The protein below binds the small molecule below.
Small molecule (SMILES): O=C(CN1Cc2ccc(Cl)cc2[C@H](C(=O)Nc2cncc3ccccc23)C1)Nc1cccc(N2CCOCC2)c1

Binding-site contacts:
Ligand atom C20 contacts residue MET49 of chain 1.B at 3.6 Å (hydrophobic).
Ligand atom C16 contacts residue MET49 of chain 1.B at 3.6 Å (hydrophobic).
Ligand atom CL contacts residue HIS164 of chain 1.B at 3.9 Å.
Ligand atom N2 contacts residue HIS163 of chain 1.B at 2.8 Å (h-bond).
Ligand atom N2 contacts residue GLU166 of chain 1.B at 3.8 Å.
Ligand atom C9 contacts residue LEU141 of chain 1.B at 3.8 Å (hydrophobic).
Ligand atom C19 contacts residue HIS41 of chain 1.B at 3.9 Å.
Ligand atom C7 contacts residue LEU141 of chain 1.B at 3.8 Å (hydrophobic).
Ligand atom CL contacts residue HIS41 of chain 1.B at 3.7 Å.
Ligand atom CL contacts residue MET165 of chain 1.B at 3.8 Å.
Ligand atom C30 contacts residue GLU166 of chain 1.B at 3.7 Å.
Ligand atom C8 contacts residue LEU141 of chain 1.B at 3.9 Å (hydrophobic).
Ligand atom C20 contacts residue MET165 of chain 1.B at 3.7 Å (hydrophobic).
Ligand atom C7 contacts residue GLU166 of chain 1.B at 3.5 Å.
Ligand atom C10 contacts residue ASN142 of chain 1.B at 4.0 Å.
Ligand atom O1 contacts residue GLU166 of chain 1.B at 3.1 Å (salt-bridge).
Ligand atom C17 contacts residue MET49 of chain 1.B at 3.5 Å (hydrophobic).
Ligand atom C19 contacts residue MET49 of chain 1.B at 4.0 Å (hydrophobic).
Ligand atom C9 contacts residue ASN142 of chain 1.B at 3.8 Å.
Ligand atom O1 contacts residue MET165 of chain 1.B at 3.3 Å.
Ligand atom C14 contacts residue GLN189 of chain 1.B at 3.8 Å.
Ligand atom N1 contacts residue CYS145 of chain 1.B at 3.8 Å.
Ligand atom C9 contacts residue PHE140 of chain 1.B at 3.8 Å (hydrophobic).
Ligand atom N2 contacts residue SER144 of chain 1.B at 3.6 Å.
Ligand atom C6 contacts residue MET165 of chain 1.B at 3.8 Å (hydrophobic).
Ligand atom C9 contacts residue GLU166 of chain 1.B at 3.5 Å.
Ligand atom C8 contacts residue ASN142 of chain 1.B at 4.0 Å.
Ligand atom C6 contacts residue CYS145 of chain 1.B at 4.0 Å (hydrophobic).
Ligand atom C8 contacts residue GLU166 of chain 1.B at 3.7 Å.
Ligand atom CL contacts residue ASP187 of chain 1.B at 3.4 Å.
Ligand atom C7 contacts residue PHE140 of chain 1.B at 3.5 Å (hydrophobic).
Ligand atom C19 contacts residue HIS164 of chain 1.B at 3.4 Å.
Ligand atom C19 contacts residue MET165 of chain 1.B at 3.6 Å (hydrophobic).
Ligand atom C17 contacts residue ARG188 of chain 1.B at 3.8 Å.
Ligand atom C29 contacts residue GLU166 of chain 1.B at 3.4 Å.
Ligand atom N2 contacts residue PHE140 of chain 1.B at 3.9 Å.
Ligand atom C6 contacts residue HIS163 of chain 1.B at 3.2 Å.
Ligand atom C25 contacts residue PHE305 of chain 1.A at 4.0 Å (hydrophobic).
Ligand atom C4 contacts residue MET165 of chain 1.B at 3.9 Å (hydrophobic).
Ligand atom C6 contacts residue GLU166 of chain 1.B at 3.7 Å.

Sequence of chain 1.B:
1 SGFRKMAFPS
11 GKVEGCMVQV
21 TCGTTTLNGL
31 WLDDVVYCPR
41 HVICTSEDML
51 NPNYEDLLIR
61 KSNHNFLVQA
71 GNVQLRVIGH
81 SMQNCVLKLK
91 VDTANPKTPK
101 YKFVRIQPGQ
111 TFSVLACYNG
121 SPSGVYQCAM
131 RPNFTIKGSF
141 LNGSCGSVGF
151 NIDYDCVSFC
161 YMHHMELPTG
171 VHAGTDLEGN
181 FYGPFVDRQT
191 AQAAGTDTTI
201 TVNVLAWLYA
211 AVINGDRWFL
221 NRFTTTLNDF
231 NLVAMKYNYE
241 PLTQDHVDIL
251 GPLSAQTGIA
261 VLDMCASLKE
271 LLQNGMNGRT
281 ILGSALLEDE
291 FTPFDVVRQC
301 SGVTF

Sequence of chain 1.A:
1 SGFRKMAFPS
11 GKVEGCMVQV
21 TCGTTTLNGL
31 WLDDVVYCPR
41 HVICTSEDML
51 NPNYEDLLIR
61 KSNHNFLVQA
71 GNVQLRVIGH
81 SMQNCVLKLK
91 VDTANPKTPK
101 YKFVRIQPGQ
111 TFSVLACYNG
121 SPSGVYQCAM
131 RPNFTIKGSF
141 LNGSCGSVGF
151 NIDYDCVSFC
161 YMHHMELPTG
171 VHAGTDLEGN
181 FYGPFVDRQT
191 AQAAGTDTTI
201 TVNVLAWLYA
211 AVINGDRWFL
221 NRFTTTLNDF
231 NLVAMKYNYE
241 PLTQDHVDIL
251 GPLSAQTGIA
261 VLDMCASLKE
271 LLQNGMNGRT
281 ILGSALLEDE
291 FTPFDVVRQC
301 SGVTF